Sequence of chain 1.A:
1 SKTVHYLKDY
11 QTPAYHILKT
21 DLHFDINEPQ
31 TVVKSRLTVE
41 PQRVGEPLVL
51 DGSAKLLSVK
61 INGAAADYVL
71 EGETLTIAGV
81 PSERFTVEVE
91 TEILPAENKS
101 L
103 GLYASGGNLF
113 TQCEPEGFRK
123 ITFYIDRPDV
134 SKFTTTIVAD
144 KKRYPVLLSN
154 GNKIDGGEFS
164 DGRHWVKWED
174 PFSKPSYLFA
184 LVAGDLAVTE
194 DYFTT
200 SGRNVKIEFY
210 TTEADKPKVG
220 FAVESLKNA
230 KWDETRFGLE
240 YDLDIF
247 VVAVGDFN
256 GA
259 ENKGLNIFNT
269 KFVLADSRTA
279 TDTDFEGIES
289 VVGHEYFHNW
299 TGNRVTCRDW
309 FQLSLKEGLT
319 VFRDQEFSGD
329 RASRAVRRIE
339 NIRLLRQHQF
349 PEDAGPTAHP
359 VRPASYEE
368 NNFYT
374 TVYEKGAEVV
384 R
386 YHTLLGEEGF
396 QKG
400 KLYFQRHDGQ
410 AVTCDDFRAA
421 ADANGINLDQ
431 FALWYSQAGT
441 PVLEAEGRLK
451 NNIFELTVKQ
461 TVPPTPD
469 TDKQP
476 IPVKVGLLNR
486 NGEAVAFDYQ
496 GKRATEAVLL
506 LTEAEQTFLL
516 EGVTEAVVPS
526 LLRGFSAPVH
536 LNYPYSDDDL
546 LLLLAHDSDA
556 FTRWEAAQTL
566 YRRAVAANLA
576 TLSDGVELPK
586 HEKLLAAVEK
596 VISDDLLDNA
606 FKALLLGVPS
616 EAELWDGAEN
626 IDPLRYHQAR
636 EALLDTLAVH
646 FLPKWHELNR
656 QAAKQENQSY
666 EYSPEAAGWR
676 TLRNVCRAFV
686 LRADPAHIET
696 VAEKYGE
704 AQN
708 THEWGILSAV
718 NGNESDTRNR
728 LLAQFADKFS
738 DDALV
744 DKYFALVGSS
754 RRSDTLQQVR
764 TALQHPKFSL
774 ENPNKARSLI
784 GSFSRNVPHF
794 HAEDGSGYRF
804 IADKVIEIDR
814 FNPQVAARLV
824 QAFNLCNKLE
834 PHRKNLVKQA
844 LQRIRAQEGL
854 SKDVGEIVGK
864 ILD

Binding-site contacts:
Ligand atom OAF contacts residue GLU293 of chain 1.A at 2.7 Å (salt-bridge).
Ligand atom CAB contacts residue ALA257 of chain 1.A at 3.4 Å (hydrophobic).
Ligand atom CAW contacts residue HIS292 of chain 1.A at 3.7 Å.
Ligand atom CAH contacts residue GLU116 of chain 1.A at 3.4 Å.
Ligand atom OAG contacts residue HIS292 of chain 1.A at 3.4 Å (h-bond).
Ligand atom PAD contacts residue ALA257 of chain 1.A at 3.7 Å.
Ligand atom OAY contacts residue MSE255 of chain 1.A at 3.4 Å.
Ligand atom CAM contacts residue GLU116 of chain 1.A at 3.2 Å.
Ligand atom CAS contacts residue TYR376 of chain 1.A at 3.6 Å (hydrophobic).
Ligand atom PAD contacts residue ZN1 of chain 1.C at 2.8 Å.
Ligand atom OAX contacts residue GOL1 of chain 1.E at 2.6 Å (h-bond).
Ligand atom NAC contacts residue GLU315 of chain 1.A at 3.0 Å (salt-bridge).
Ligand atom NAC contacts residue LYS314 of chain 1.A at 3.5 Å (salt-bridge).
Ligand atom NAC contacts residue ZN1 of chain 1.C at 3.5 Å.
Ligand atom OAY contacts residue GLY256 of chain 1.A at 2.7 Å (h-bond).
Ligand atom CAK contacts residue MSE255 of chain 1.A at 3.2 Å.
Ligand atom OAF contacts residue ZN1 of chain 1.C at 2.4 Å.
Ligand atom CAQ contacts residue GLU293 of chain 1.A at 3.4 Å.
Ligand atom OAF contacts residue GLU259 of chain 1.A at 3.0 Å (salt-bridge).
Ligand atom CAQ contacts residue HIS292 of chain 1.A at 3.7 Å.
Ligand atom CAN contacts residue GLU116 of chain 1.A at 3.2 Å.
Ligand atom OAF contacts residue HIS296 of chain 1.A at 3.2 Å (h-bond).
Ligand atom OAG contacts residue GLU315 of chain 1.A at 2.9 Å (salt-bridge).
Ligand atom OAG contacts residue ZN1 of chain 1.C at 2.2 Å.
Ligand atom CAV contacts residue ASP322 of chain 1.A at 3.4 Å.
Ligand atom CAE contacts residue GLU293 of chain 1.A at 3.5 Å.
Ligand atom NAC contacts residue GLU116 of chain 1.A at 2.8 Å (salt-bridge).
Ligand atom CAK contacts residue GLN114 of chain 1.A at 3.4 Å.
Ligand atom CAI contacts residue GLN114 of chain 1.A at 3.4 Å.
Ligand atom CAU contacts residue ASP322 of chain 1.A at 3.7 Å.
Ligand atom NAC contacts residue GLU259 of chain 1.A at 2.6 Å (salt-bridge).
Ligand atom OAG contacts residue TYR376 of chain 1.A at 2.6 Å (h-bond).
Ligand atom CAW contacts residue VAL289 of chain 1.A at 3.6 Å (hydrophobic).
Ligand atom CAE contacts residue ALA257 of chain 1.A at 3.0 Å (hydrophobic).
Ligand atom OAF contacts residue HIS292 of chain 1.A at 3.2 Å (h-bond).
Ligand atom CAL contacts residue MSE255 of chain 1.A at 3.3 Å.
Ligand atom CAB contacts residue GLU259 of chain 1.A at 3.3 Å.
Ligand atom CAA contacts residue TYR376 of chain 1.A at 3.7 Å (hydrophobic).
Ligand atom CAJ contacts residue GLN114 of chain 1.A at 3.2 Å.
Ligand atom CAJ contacts residue MSE255 of chain 1.A at 3.5 Å.

A protein and the small-molecule ligand that binds it are described below.
Small molecule (SMILES): N[C@@H](CCc1ccccc1)P(=O)(O)C[C@@H](Cc1ccccc1)C(=O)O